The protein below binds the small molecule below.
Small molecule (SMILES): CCCCCCCCCC(=O)N(CCO)C[C@@H](O)[C@@H](O)[C@@H](O)[C@@H](O)CO

Binding-site contacts:
Ligand atom C9 contacts residue VAL268 of chain 1.A at 3.7 Å (hydrophobic).
Ligand atom C60 contacts residue LEU273 of chain 1.A at 4.4 Å (hydrophobic).
Ligand atom O63 contacts residue LEU273 of chain 1.A at 4.5 Å.
Ligand atom C0 contacts residue VAL72 of chain 1.A at 4.4 Å (hydrophobic).
Ligand atom C37 contacts residue ALA276 of chain 1.A at 4.3 Å (hydrophobic).
Ligand atom C12 contacts residue VAL72 of chain 1.A at 4.1 Å (hydrophobic).
Ligand atom C1 contacts residue VAL268 of chain 1.A at 3.9 Å (hydrophobic).
Ligand atom C9 contacts residue VAL72 of chain 1.A at 4.2 Å (hydrophobic).
Ligand atom O63 contacts residue ALA269 of chain 1.A at 4.3 Å.
Ligand atom O49 contacts residue LEU273 of chain 1.A at 4.5 Å.
Ligand atom C43 contacts residue MET280 of chain 1.A at 4.4 Å (hydrophobic).
Ligand atom O34 contacts residue LEU17 of chain 1.A at 4.3 Å.
Ligand atom C9 contacts residue TRP272 of chain 1.A at 4.4 Å (hydrophobic).
Ligand atom O34 contacts residue VAL21 of chain 1.A at 3.7 Å.
Ligand atom C18 contacts residue TRP272 of chain 1.A at 4.2 Å (hydrophobic).
Ligand atom C27 contacts residue TRP272 of chain 1.A at 3.9 Å (hydrophobic).
Ligand atom C60 contacts residue TRP272 of chain 1.A at 4.4 Å (hydrophobic).
Ligand atom C21 contacts residue TRP272 of chain 1.A at 4.4 Å (hydrophobic).
Ligand atom C0 contacts residue VAL268 of chain 1.A at 3.7 Å (hydrophobic).
Ligand atom O47 contacts residue ALA276 of chain 1.A at 4.2 Å.
Ligand atom C24 contacts residue TRP272 of chain 1.A at 4.4 Å (hydrophobic).

Sequence of chain 1.A:
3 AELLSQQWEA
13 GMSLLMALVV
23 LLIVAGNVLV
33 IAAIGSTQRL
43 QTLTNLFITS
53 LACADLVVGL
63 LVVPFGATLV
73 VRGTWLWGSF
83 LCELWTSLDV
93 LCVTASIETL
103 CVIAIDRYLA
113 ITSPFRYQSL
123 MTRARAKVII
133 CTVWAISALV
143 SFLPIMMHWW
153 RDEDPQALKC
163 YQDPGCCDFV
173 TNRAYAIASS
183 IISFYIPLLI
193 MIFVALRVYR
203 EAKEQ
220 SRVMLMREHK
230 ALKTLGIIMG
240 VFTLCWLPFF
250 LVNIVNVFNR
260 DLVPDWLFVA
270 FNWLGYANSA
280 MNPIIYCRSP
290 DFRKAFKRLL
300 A